Sequence of chain 1.D:
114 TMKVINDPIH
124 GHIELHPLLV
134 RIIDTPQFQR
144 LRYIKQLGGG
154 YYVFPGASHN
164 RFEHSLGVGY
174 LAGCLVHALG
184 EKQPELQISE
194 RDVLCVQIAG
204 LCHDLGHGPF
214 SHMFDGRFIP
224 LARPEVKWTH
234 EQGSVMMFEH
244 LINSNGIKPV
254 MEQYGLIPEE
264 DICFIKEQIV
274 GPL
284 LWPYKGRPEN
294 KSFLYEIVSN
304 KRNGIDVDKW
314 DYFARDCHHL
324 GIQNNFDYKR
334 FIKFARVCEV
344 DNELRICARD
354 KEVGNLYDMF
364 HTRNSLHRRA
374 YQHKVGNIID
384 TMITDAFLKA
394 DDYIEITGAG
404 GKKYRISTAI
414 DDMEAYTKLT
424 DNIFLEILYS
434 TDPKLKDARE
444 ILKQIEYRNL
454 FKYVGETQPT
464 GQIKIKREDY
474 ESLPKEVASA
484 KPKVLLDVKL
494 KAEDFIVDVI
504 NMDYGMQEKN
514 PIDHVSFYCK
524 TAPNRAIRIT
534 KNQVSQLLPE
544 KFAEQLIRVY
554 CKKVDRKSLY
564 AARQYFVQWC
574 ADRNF

Binding-site contacts:
Ligand atom O2B contacts residue HIS376 of chain 1.D at 3.2 Å.
Ligand atom O1A contacts residue LYS354 of chain 1.C at 3.1 Å (salt-bridge).
Ligand atom O4' contacts residue ARG333 of chain 1.C at 3.4 Å (salt-bridge).
Ligand atom O3' contacts residue VAL156 of chain 1.D at 2.9 Å (h-bond).
Ligand atom C4 contacts residue PHE157 of chain 1.D at 3.8 Å (hydrophobic).
Ligand atom C3' contacts residue VAL156 of chain 1.D at 3.7 Å (hydrophobic).
Ligand atom C8 contacts residue ARG333 of chain 1.C at 3.6 Å.
Ligand atom PB contacts residue GTP1 of chain 1.L at 3.7 Å.
Ligand atom N9 contacts residue PHE157 of chain 1.D at 3.6 Å.
Ligand atom PB contacts residue MG1 of chain 1.P at 3.3 Å.
Ligand atom O2G contacts residue ARG352 of chain 1.C at 3.2 Å (salt-bridge).
Ligand atom N6 contacts residue ARG372 of chain 1.D at 3.3 Å (salt-bridge).
Ligand atom O2A contacts residue HIS376 of chain 1.D at 2.8 Å (h-bond).
Ligand atom C2' contacts residue PHE157 of chain 1.D at 3.6 Å (hydrophobic).
Ligand atom O1B contacts residue MG1 of chain 1.P at 2.1 Å.
Ligand atom C5' contacts residue VAL117 of chain 1.B at 3.6 Å (hydrophobic).
Ligand atom N9 contacts residue ARG333 of chain 1.C at 3.6 Å (salt-bridge).
Ligand atom O1B contacts residue GTP1 of chain 1.L at 2.6 Å (h-bond).
Ligand atom O4' contacts residue ASN119 of chain 1.B at 3.7 Å.
Ligand atom N3 contacts residue ARG333 of chain 1.C at 3.7 Å.
Ligand atom C4 contacts residue ARG333 of chain 1.C at 3.4 Å.
Ligand atom C5 contacts residue ARG333 of chain 1.C at 3.5 Å.
Ligand atom O3' contacts residue ASN119 of chain 1.B at 3.5 Å (h-bond).
Ligand atom O1G contacts residue GTP1 of chain 1.L at 2.9 Å (h-bond).
Ligand atom O3G contacts residue ARG352 of chain 1.C at 3.2 Å (salt-bridge).
Ligand atom N3 contacts residue ASN119 of chain 1.B at 3.5 Å (h-bond).
Ligand atom O1G contacts residue MG1 of chain 1.P at 2.3 Å.
Ligand atom PG contacts residue MG1 of chain 1.P at 3.4 Å.
Ligand atom C2' contacts residue VAL156 of chain 1.D at 3.5 Å (hydrophobic).
Ligand atom O2G contacts residue LYS523 of chain 1.C at 3.6 Å.
Ligand atom O5' contacts residue GTP1 of chain 1.L at 3.7 Å.
Ligand atom O1G contacts residue LYS523 of chain 1.C at 3.4 Å (salt-bridge).
Ligand atom C4' contacts residue VAL117 of chain 1.B at 3.8 Å (hydrophobic).
Ligand atom O3G contacts residue LYS354 of chain 1.C at 3.7 Å.
Ligand atom O3B contacts residue MG1 of chain 1.P at 3.5 Å.
Ligand atom N7 contacts residue ARG333 of chain 1.C at 3.4 Å (salt-bridge).
Ligand atom O3A contacts residue GTP1 of chain 1.L at 3.5 Å (h-bond).
Ligand atom C1' contacts residue PHE157 of chain 1.D at 3.5 Å (hydrophobic).
Ligand atom N1 contacts residue ARG372 of chain 1.D at 3.3 Å (salt-bridge).
Ligand atom O1A contacts residue ARG333 of chain 1.C at 3.0 Å (salt-bridge).

Sequence of chain 1.C:
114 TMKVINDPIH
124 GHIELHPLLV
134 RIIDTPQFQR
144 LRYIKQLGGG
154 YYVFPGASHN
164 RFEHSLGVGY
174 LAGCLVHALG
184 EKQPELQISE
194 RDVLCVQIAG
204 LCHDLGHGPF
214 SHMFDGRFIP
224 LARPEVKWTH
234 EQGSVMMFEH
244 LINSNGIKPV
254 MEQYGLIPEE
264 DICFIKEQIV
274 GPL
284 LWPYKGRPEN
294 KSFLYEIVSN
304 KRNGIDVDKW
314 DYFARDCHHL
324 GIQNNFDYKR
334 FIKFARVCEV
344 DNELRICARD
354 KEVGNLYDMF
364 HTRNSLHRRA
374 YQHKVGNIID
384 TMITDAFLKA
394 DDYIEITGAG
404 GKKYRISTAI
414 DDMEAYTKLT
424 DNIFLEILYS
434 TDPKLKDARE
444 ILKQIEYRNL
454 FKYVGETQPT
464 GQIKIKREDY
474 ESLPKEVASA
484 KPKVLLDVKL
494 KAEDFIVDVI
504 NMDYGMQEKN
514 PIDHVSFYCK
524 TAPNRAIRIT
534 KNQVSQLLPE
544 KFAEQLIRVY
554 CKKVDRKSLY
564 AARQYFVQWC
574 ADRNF

The small molecule below binds the protein below.
Small molecule (SMILES): Nc1ncnc2c1ncn2[C@H]1C[C@H](O)[C@@H](CO[P](=O)(O)O[P](=O)(O)OP(=O)(O)O)O1

Sequence of chain 1.B:
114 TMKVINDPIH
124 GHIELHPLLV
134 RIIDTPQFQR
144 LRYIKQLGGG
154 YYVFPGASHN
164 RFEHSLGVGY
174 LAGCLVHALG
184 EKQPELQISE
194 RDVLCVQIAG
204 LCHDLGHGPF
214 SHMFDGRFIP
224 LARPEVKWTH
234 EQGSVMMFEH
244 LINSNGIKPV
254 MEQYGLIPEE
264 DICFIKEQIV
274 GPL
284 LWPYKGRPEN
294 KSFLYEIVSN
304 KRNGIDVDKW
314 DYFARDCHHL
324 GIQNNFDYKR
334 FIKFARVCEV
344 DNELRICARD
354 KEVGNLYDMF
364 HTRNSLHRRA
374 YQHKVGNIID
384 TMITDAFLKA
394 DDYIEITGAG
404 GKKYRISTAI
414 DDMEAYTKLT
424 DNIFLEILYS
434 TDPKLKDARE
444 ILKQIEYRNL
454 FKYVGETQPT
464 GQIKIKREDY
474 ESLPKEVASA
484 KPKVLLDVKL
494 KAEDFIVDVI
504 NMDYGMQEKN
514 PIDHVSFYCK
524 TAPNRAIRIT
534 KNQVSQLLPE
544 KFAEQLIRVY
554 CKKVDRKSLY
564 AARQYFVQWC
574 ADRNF